Sequence of chain 1.A:
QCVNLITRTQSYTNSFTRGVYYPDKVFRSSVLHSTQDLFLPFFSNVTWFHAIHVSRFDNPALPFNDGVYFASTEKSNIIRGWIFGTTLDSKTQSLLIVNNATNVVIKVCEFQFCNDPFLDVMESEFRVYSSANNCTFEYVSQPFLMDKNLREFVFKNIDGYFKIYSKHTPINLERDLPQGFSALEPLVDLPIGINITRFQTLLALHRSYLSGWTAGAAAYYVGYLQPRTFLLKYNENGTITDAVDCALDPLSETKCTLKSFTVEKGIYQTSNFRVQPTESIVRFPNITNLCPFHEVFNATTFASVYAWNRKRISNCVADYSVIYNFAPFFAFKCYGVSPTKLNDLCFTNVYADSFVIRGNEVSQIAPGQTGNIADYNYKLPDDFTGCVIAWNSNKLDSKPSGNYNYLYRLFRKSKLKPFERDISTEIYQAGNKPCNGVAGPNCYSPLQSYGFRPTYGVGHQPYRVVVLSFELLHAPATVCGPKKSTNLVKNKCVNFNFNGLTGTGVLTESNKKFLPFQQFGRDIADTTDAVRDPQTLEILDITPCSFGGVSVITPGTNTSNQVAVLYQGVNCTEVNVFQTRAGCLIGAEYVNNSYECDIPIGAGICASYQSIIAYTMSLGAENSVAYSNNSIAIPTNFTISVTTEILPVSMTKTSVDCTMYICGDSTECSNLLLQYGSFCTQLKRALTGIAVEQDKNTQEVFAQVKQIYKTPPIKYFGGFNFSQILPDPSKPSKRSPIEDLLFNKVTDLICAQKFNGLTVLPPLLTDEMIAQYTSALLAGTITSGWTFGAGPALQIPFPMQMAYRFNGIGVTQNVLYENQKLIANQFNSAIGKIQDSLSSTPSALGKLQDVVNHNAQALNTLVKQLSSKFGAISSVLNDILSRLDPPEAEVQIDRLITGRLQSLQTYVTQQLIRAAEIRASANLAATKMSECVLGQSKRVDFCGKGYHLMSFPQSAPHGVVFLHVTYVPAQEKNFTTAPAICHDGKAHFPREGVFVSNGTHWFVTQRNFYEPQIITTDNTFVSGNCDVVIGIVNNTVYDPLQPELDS

Binding-site contacts:
Ligand atom C7 contacts residue GLN576 of chain 1.A at 4.0 Å.
Ligand atom C4 contacts residue ASN327 of chain 1.A at 4.2 Å.
Ligand atom O7 contacts residue ASN327 of chain 1.A at 3.9 Å.
Ligand atom C3 contacts residue ASN327 of chain 1.A at 3.8 Å.
Ligand atom O7 contacts residue GLN576 of chain 1.A at 3.0 Å (h-bond).
Ligand atom C2 contacts residue GLN576 of chain 1.A at 4.1 Å.
Ligand atom O5 contacts residue ASN327 of chain 1.A at 2.4 Å (h-bond).
Ligand atom C1 contacts residue ASN327 of chain 1.A at 1.4 Å.
Ligand atom C1 contacts residue GLN576 of chain 1.A at 3.4 Å.
Ligand atom N2 contacts residue ASN327 of chain 1.A at 2.9 Å (h-bond).
Ligand atom C3 contacts residue GLN576 of chain 1.A at 4.0 Å.
Ligand atom C5 contacts residue ASN327 of chain 1.A at 3.7 Å.
Ligand atom O7 contacts residue LEU578 of chain 1.A at 4.4 Å.
Ligand atom N2 contacts residue GLN576 of chain 1.A at 4.5 Å.
Ligand atom O5 contacts residue GLN576 of chain 1.A at 3.8 Å.
Ligand atom C2 contacts residue ASN327 of chain 1.A at 2.5 Å.
Ligand atom C4 contacts residue GLN576 of chain 1.A at 4.4 Å.
Ligand atom O7 contacts residue PRO575 of chain 1.A at 3.8 Å.
Ligand atom C7 contacts residue ASN327 of chain 1.A at 3.6 Å.
Ligand atom C5 contacts residue GLN576 of chain 1.A at 3.6 Å.

This protein binds this small molecule.
Small molecule (SMILES): CC(=O)N[C@@H]1[C@@H](O)[C@H](O)[C@@H](CO)O[C@H]1O